Sequence of chain 1.A:
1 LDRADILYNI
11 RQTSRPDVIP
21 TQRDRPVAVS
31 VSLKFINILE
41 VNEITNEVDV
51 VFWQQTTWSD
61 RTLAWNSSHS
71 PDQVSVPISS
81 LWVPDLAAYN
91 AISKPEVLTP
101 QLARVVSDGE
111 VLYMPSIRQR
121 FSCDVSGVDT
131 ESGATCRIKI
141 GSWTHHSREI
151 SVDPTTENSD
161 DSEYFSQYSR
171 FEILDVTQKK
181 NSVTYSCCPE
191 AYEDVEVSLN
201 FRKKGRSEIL

Sequence of chain 1.B:
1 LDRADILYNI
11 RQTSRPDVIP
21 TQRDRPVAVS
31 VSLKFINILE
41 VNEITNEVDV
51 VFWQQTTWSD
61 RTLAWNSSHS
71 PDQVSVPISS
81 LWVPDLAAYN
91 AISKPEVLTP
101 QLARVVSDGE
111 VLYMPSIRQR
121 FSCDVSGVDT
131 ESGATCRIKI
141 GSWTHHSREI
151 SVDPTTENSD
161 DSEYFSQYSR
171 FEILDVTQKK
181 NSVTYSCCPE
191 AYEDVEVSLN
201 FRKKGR

Binding-site contacts:
Ligand atom C10 contacts residue THR144 of chain 1.B at 4.2 Å.
Ligand atom C3 contacts residue TYR89 of chain 1.B at 3.0 Å (hydrophobic).
Ligand atom C1 contacts residue MET114 of chain 1.A at 3.8 Å (hydrophobic).
Ligand atom N3 contacts residue MET114 of chain 1.A at 3.8 Å.
Ligand atom N1 contacts residue TYR89 of chain 1.B at 2.8 Å (h-bond).
Ligand atom N3 contacts residue THR144 of chain 1.B at 3.9 Å.
Ligand atom N3 contacts residue LEU112 of chain 1.A at 4.2 Å.
Ligand atom C3 contacts residue TYR185 of chain 1.B at 3.6 Å (hydrophobic).
Ligand atom C9 contacts residue TYR192 of chain 1.B at 4.0 Å (hydrophobic).
Ligand atom N2 contacts residue TRP143 of chain 1.B at 3.3 Å (h-bond).
Ligand atom C1 contacts residue TRP143 of chain 1.B at 3.3 Å (hydrophobic).
Ligand atom C10 contacts residue TYR192 of chain 1.B at 4.3 Å (hydrophobic).
Ligand atom C6 contacts residue LEU112 of chain 1.A at 3.8 Å (hydrophobic).
Ligand atom C6 contacts residue ARG104 of chain 1.A at 3.9 Å.
Ligand atom C4 contacts residue TYR185 of chain 1.B at 3.8 Å (hydrophobic).
Ligand atom C9 contacts residue MET114 of chain 1.A at 4.2 Å (hydrophobic).
Ligand atom C7 contacts residue MET114 of chain 1.A at 3.6 Å (hydrophobic).
Ligand atom C3 contacts residue TRP143 of chain 1.B at 3.8 Å (hydrophobic).
Ligand atom C5 contacts residue TRP143 of chain 1.B at 4.2 Å (hydrophobic).
Ligand atom C8 contacts residue MET114 of chain 1.A at 3.4 Å (hydrophobic).
Ligand atom N1 contacts residue TRP143 of chain 1.B at 2.8 Å (h-bond).
Ligand atom C2 contacts residue TRP143 of chain 1.B at 3.3 Å (hydrophobic).
Ligand atom N1 contacts residue SER142 of chain 1.B at 3.9 Å.
Ligand atom C6 contacts residue THR144 of chain 1.B at 3.9 Å.
Ligand atom C5 contacts residue MET114 of chain 1.A at 3.5 Å (hydrophobic).
Ligand atom C10 contacts residue ARG104 of chain 1.A at 4.0 Å.
Ligand atom C5 contacts residue CYS187 of chain 1.B at 3.8 Å (hydrophobic).
Ligand atom C2 contacts residue TYR89 of chain 1.B at 3.5 Å (hydrophobic).
Ligand atom C7 contacts residue TRP143 of chain 1.B at 3.7 Å (hydrophobic).
Ligand atom C9 contacts residue LEU112 of chain 1.A at 4.3 Å (hydrophobic).
Ligand atom C10 contacts residue LEU112 of chain 1.A at 3.8 Å (hydrophobic).
Ligand atom C9 contacts residue THR144 of chain 1.B at 4.3 Å.
Ligand atom N2 contacts residue MET114 of chain 1.A at 3.3 Å.
Ligand atom C4 contacts residue TRP143 of chain 1.B at 3.8 Å (hydrophobic).
Ligand atom C8 contacts residue TRP143 of chain 1.B at 3.3 Å (hydrophobic).
Ligand atom C3 contacts residue TYR192 of chain 1.B at 3.8 Å (hydrophobic).
Ligand atom C9 contacts residue CYS188 of chain 1.B at 4.2 Å (hydrophobic).
Ligand atom C2 contacts residue TRP53 of chain 1.A at 4.0 Å (hydrophobic).
Ligand atom C4 contacts residue TYR192 of chain 1.B at 3.7 Å (hydrophobic).
Ligand atom C9 contacts residue TRP143 of chain 1.B at 3.6 Å (hydrophobic).

This protein binds this small molecule.
Small molecule (SMILES): c1cncc(N2CCCNCC2)c1